Sequence of chain 1.B:
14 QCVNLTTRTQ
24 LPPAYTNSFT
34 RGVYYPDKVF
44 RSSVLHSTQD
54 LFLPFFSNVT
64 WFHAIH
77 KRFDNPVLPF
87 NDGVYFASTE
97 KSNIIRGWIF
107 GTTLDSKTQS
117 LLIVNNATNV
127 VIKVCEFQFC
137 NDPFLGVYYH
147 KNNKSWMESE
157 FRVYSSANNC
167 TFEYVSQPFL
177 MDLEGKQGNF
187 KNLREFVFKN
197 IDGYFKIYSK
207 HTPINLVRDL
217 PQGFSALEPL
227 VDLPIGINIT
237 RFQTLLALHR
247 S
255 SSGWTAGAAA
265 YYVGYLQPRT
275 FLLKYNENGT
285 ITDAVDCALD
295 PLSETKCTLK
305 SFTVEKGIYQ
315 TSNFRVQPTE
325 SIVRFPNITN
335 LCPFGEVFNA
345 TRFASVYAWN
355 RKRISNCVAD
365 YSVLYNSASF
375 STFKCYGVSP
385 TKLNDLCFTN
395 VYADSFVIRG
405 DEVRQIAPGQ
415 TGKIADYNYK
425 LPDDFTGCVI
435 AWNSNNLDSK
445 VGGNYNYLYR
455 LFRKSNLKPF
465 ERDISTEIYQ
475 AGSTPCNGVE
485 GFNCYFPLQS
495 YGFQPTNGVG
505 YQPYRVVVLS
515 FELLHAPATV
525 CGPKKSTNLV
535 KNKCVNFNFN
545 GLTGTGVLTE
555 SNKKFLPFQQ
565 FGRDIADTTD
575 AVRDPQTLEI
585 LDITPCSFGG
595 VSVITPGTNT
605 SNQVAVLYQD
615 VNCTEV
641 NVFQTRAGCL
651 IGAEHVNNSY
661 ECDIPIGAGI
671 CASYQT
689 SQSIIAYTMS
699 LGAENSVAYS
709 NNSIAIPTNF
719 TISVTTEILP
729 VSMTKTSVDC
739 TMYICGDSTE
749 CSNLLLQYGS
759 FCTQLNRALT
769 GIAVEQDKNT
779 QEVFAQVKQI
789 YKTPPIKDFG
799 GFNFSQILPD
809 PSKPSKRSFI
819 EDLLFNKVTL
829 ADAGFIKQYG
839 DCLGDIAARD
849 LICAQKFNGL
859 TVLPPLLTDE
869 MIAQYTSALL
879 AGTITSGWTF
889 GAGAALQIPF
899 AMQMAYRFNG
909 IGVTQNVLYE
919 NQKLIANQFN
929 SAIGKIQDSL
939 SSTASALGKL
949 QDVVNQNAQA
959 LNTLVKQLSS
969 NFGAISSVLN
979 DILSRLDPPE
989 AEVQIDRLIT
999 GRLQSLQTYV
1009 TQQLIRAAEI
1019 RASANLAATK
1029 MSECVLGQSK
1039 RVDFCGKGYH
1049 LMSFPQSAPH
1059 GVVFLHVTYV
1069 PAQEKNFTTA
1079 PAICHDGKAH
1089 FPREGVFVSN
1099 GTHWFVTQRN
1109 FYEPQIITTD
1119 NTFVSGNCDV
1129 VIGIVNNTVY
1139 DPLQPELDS

The small molecule below binds the protein below.
Small molecule (SMILES): CC(=O)N[C@@H]1[C@@H](O)[C@H](O)[C@@H](CO)O[C@H]1O

Binding-site contacts:
Ligand atom O5 contacts residue ASN657 of chain 1.B at 2.4 Å (h-bond).
Ligand atom C3 contacts residue ASN657 of chain 1.B at 3.8 Å.
Ligand atom C4 contacts residue ASN657 of chain 1.B at 4.2 Å.
Ligand atom O7 contacts residue ASN657 of chain 1.B at 3.5 Å (h-bond).
Ligand atom C7 contacts residue ASN657 of chain 1.B at 3.2 Å.
Ligand atom C2 contacts residue ASN657 of chain 1.B at 2.5 Å.
Ligand atom C5 contacts residue ASN657 of chain 1.B at 3.7 Å.
Ligand atom N2 contacts residue ASN657 of chain 1.B at 2.9 Å (h-bond).
Ligand atom C8 contacts residue ASN657 of chain 1.B at 4.1 Å.
Ligand atom C1 contacts residue ASN657 of chain 1.B at 1.4 Å.